This small molecule binds to this protein.
Small molecule (SMILES): CC(=O)N[C@@H]1[C@@H](O)[C@H](O)[C@@H](CO)O[C@H]1O

Sequence of chain 2.A:
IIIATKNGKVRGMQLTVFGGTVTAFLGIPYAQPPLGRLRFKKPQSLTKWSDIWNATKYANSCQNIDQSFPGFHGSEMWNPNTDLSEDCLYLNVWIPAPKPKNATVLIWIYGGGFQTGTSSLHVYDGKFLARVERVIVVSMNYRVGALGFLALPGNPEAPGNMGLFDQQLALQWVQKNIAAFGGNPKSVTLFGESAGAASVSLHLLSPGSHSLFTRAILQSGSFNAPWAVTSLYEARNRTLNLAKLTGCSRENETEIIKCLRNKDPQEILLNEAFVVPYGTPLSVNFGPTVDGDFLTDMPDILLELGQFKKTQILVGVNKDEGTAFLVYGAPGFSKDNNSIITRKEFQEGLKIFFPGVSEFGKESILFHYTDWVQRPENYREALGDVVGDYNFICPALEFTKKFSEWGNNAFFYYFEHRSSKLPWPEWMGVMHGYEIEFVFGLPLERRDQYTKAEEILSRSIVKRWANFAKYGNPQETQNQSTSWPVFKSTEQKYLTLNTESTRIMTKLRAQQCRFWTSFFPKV

Binding-site contacts:
Ligand atom C2 contacts residue ASN485 of chain 2.A at 2.4 Å.
Ligand atom O7 contacts residue SER466 of chain 2.A at 4.2 Å.
Ligand atom N2 contacts residue ASN485 of chain 2.A at 2.8 Å (h-bond).
Ligand atom C8 contacts residue ARG465 of chain 2.A at 3.9 Å.
Ligand atom O7 contacts residue GLU482 of chain 2.A at 4.2 Å.
Ligand atom C4 contacts residue ASN485 of chain 2.A at 4.2 Å.
Ligand atom C8 contacts residue GLU482 of chain 2.A at 3.8 Å.
Ligand atom C3 contacts residue ASN485 of chain 2.A at 3.8 Å.
Ligand atom O7 contacts residue ASN485 of chain 2.A at 3.4 Å (h-bond).
Ligand atom O5 contacts residue ASN485 of chain 2.A at 2.4 Å (h-bond).
Ligand atom O7 contacts residue ARG465 of chain 2.A at 3.6 Å.
Ligand atom C7 contacts residue ASN485 of chain 2.A at 3.3 Å.
Ligand atom C8 contacts residue LYS469 of chain 2.A at 3.7 Å.
Ligand atom N2 contacts residue ARG465 of chain 2.A at 4.4 Å.
Ligand atom C7 contacts residue ARG465 of chain 2.A at 3.9 Å.
Ligand atom C5 contacts residue ASN485 of chain 2.A at 3.7 Å.
Ligand atom C1 contacts residue ASN485 of chain 2.A at 1.4 Å.
Ligand atom N2 contacts residue GLU482 of chain 2.A at 4.5 Å.
Ligand atom O3 contacts residue ARG465 of chain 2.A at 3.5 Å.
Ligand atom C7 contacts residue GLU482 of chain 2.A at 4.0 Å.